Binding-site contacts:
Ligand atom CAJ contacts residue PHE73 of chain 1.H at 4.0 Å (hydrophobic).
Ligand atom CAE contacts residue HIS87 of chain 1.J at 3.9 Å.
Ligand atom CAJ contacts residue ASN52 of chain 1.H at 4.2 Å.
Ligand atom CLAD contacts residue VAL9 of chain 1.H at 3.5 Å.
Ligand atom CAH contacts residue ASN52 of chain 1.H at 4.0 Å.
Ligand atom CAJ contacts residue VAL9 of chain 1.H at 3.9 Å (hydrophobic).
Ligand atom CAH contacts residue HIS87 of chain 1.J at 3.7 Å.
Ligand atom OAA contacts residue ARG45 of chain 1.H at 2.5 Å (salt-bridge).
Ligand atom CAH contacts residue ARG45 of chain 1.H at 3.2 Å.
Ligand atom CLAD contacts residue LEU77 of chain 1.H at 3.7 Å.
Ligand atom OAC contacts residue GLY51 of chain 1.H at 3.9 Å.
Ligand atom CLAD contacts residue MET7 of chain 1.H at 4.1 Å.
Ligand atom OAC contacts residue HIS87 of chain 1.J at 2.9 Å (h-bond).
Ligand atom CAE contacts residue TRP40 of chain 1.H at 4.0 Å (hydrophobic).
Ligand atom OAB contacts residue ALA27 of chain 1.H at 3.9 Å.
Ligand atom CAK contacts residue PHE73 of chain 1.H at 3.7 Å (hydrophobic).
Ligand atom CAE contacts residue ALA89 of chain 1.J at 4.4 Å (hydrophobic).
Ligand atom OAB contacts residue SER31 of chain 1.H at 3.8 Å.
Ligand atom OAG contacts residue ALA27 of chain 1.H at 3.4 Å.
Ligand atom OAB contacts residue HIS87 of chain 1.J at 4.0 Å.
Ligand atom CAI contacts residue SER31 of chain 1.H at 4.2 Å.
Ligand atom OAB contacts residue LYS28 of chain 1.H at 3.7 Å.
Ligand atom CAK contacts residue ALA27 of chain 1.H at 4.1 Å (hydrophobic).
Ligand atom OAG contacts residue PHE73 of chain 1.H at 3.7 Å.
Ligand atom CLAD contacts residue ASN52 of chain 1.H at 3.3 Å.
Ligand atom CAI contacts residue HIS87 of chain 1.J at 4.0 Å.
Ligand atom OAA contacts residue TYR50 of chain 1.H at 3.6 Å.
Ligand atom CAH contacts residue TYR50 of chain 1.H at 4.4 Å (hydrophobic).
Ligand atom CAF contacts residue TRP40 of chain 1.H at 3.9 Å (hydrophobic).
Ligand atom CAI contacts residue ALA89 of chain 1.J at 4.0 Å (hydrophobic).
Ligand atom CAI contacts residue ALA27 of chain 1.H at 3.9 Å (hydrophobic).
Ligand atom OAC contacts residue ARG45 of chain 1.H at 3.2 Å (salt-bridge).
Ligand atom CAH contacts residue VAL9 of chain 1.H at 4.5 Å (hydrophobic).
Ligand atom OAB contacts residue ALA89 of chain 1.J at 3.1 Å.
Ligand atom OAC contacts residue ASN52 of chain 1.H at 3.0 Å (h-bond).
Ligand atom CAE contacts residue SER31 of chain 1.H at 4.0 Å.
Ligand atom CAI contacts residue LYS28 of chain 1.H at 4.4 Å.
Ligand atom OAA contacts residue HIS87 of chain 1.J at 3.7 Å.
Ligand atom CAF contacts residue ASN52 of chain 1.H at 3.8 Å.

Sequence of chain 1.H:
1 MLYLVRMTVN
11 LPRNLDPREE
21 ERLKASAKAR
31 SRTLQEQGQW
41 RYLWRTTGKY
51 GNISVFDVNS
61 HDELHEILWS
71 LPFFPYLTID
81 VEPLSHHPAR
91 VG

The protein below binds the small molecule below.
Small molecule (SMILES): O=C1C=C[C@H]([C@H](Cl)C(=O)O)O1

Sequence of chain 1.J:
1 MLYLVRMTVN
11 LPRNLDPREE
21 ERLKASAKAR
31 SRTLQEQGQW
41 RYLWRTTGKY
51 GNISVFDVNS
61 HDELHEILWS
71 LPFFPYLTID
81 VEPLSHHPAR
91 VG